Binding-site contacts:
Ligand atom O5 contacts residue ASN324 of chain 1.E at 2.4 Å (h-bond).
Ligand atom O7 contacts residue ASN324 of chain 1.E at 3.1 Å (h-bond).
Ligand atom C8 contacts residue ASN324 of chain 1.E at 4.4 Å.
Ligand atom C3 contacts residue ASN324 of chain 1.E at 3.8 Å.
Ligand atom C2 contacts residue ASN324 of chain 1.E at 2.5 Å.
Ligand atom C4 contacts residue ASN324 of chain 1.E at 4.2 Å.
Ligand atom N2 contacts residue ASN324 of chain 1.E at 2.9 Å (h-bond).
Ligand atom C1 contacts residue ASN324 of chain 1.E at 1.4 Å.
Ligand atom C5 contacts residue ASN324 of chain 1.E at 3.7 Å.
Ligand atom C7 contacts residue ASN324 of chain 1.E at 3.2 Å.

The protein below binds the small molecule below.
Small molecule (SMILES): CC(=O)N[C@@H]1[C@@H](O)[C@H](O)[C@@H](CO)O[C@H]1O

Sequence of chain 1.E:
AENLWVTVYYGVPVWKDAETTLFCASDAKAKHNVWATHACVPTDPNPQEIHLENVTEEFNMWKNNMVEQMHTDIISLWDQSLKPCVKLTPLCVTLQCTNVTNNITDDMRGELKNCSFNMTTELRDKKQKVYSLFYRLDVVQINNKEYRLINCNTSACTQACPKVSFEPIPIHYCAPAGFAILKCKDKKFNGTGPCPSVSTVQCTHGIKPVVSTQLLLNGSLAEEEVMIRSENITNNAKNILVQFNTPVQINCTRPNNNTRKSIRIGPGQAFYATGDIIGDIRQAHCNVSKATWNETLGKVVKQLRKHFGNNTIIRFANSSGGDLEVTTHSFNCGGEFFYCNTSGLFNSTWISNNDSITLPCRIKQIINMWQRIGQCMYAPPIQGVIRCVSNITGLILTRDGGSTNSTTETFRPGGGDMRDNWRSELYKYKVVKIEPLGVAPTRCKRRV